This small molecule binds to this protein.
Small molecule (SMILES): N[C@@H](CCCC[NH3+])C(=O)O

Binding-site contacts:
Ligand atom CG contacts residue MET249 of chain 1.E at 4.2 Å (hydrophobic).
Ligand atom N contacts residue GLY148 of chain 1.E at 4.1 Å.
Ligand atom N contacts residue THR245 of chain 1.E at 3.0 Å (h-bond).
Ligand atom N contacts residue TRP147 of chain 1.E at 3.0 Å (h-bond).
Ligand atom OXT contacts residue THR245 of chain 1.E at 3.6 Å.
Ligand atom N contacts residue HIS146 of chain 1.E at 4.2 Å.
Ligand atom C contacts residue HIS143 of chain 1.E at 3.8 Å.
Ligand atom CE contacts residue ILE132 of chain 1.E at 4.0 Å (hydrophobic).
Ligand atom C contacts residue MET249 of chain 1.E at 4.0 Å (hydrophobic).
Ligand atom NZ contacts residue CYS230 of chain 1.E at 4.2 Å.
Ligand atom O contacts residue MET249 of chain 1.E at 3.5 Å (h-bond).
Ligand atom OXT contacts residue TRP147 of chain 1.E at 3.9 Å.
Ligand atom NZ contacts residue GLU129 of chain 1.E at 3.2 Å (salt-bridge).
Ligand atom OXT contacts residue THR78 of chain 1.E at 4.3 Å.
Ligand atom C contacts residue THR245 of chain 1.E at 4.0 Å.
Ligand atom OXT contacts residue ARG83 of chain 1.E at 2.9 Å (salt-bridge).
Ligand atom CB contacts residue THR245 of chain 1.E at 3.7 Å.
Ligand atom O contacts residue HIS146 of chain 1.E at 3.3 Å.
Ligand atom C contacts residue ARG83 of chain 1.E at 3.6 Å.
Ligand atom C contacts residue HIS146 of chain 1.E at 3.3 Å.
Ligand atom CE contacts residue GLU129 of chain 1.E at 3.8 Å.
Ligand atom O contacts residue HIS143 of chain 1.E at 2.6 Å (h-bond).
Ligand atom OXT contacts residue HIS146 of chain 1.E at 3.5 Å.
Ligand atom CB contacts residue MET246 of chain 1.E at 3.8 Å (hydrophobic).
Ligand atom NZ contacts residue ASN228 of chain 1.E at 3.4 Å (h-bond).
Ligand atom OXT contacts residue LEU75 of chain 1.E at 4.4 Å.
Ligand atom C contacts residue TRP147 of chain 1.E at 4.0 Å (hydrophobic).
Ligand atom CE contacts residue MET246 of chain 1.E at 3.9 Å (hydrophobic).
Ligand atom O contacts residue ARG83 of chain 1.E at 2.9 Å (salt-bridge).
Ligand atom CB contacts residue MET249 of chain 1.E at 3.8 Å (hydrophobic).
Ligand atom CG contacts residue HIS143 of chain 1.E at 4.2 Å.
Ligand atom CD contacts residue MET246 of chain 1.E at 3.9 Å (hydrophobic).
Ligand atom CG contacts residue PHE250 of chain 1.E at 4.2 Å (hydrophobic).
Ligand atom CE contacts residue ASN228 of chain 1.E at 3.5 Å.
Ligand atom CA contacts residue THR245 of chain 1.E at 3.7 Å.
Ligand atom CG contacts residue MET246 of chain 1.E at 3.8 Å (hydrophobic).
Ligand atom CA contacts residue TRP147 of chain 1.E at 3.6 Å (hydrophobic).
Ligand atom CA contacts residue HIS146 of chain 1.E at 3.6 Å.
Ligand atom CD contacts residue GLU129 of chain 1.E at 3.7 Å.
Ligand atom N contacts residue TRP177 of chain 1.E at 3.7 Å.

Sequence of chain 1.E:
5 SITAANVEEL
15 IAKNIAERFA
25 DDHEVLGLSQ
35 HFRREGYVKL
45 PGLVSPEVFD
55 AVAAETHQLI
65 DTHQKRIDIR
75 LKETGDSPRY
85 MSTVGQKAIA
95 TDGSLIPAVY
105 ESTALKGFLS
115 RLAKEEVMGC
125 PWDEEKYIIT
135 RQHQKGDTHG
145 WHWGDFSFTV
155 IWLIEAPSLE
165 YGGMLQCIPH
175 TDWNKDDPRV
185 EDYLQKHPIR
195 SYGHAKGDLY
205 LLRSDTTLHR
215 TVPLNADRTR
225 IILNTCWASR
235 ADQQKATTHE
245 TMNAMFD